Sequence of chain 1.B:
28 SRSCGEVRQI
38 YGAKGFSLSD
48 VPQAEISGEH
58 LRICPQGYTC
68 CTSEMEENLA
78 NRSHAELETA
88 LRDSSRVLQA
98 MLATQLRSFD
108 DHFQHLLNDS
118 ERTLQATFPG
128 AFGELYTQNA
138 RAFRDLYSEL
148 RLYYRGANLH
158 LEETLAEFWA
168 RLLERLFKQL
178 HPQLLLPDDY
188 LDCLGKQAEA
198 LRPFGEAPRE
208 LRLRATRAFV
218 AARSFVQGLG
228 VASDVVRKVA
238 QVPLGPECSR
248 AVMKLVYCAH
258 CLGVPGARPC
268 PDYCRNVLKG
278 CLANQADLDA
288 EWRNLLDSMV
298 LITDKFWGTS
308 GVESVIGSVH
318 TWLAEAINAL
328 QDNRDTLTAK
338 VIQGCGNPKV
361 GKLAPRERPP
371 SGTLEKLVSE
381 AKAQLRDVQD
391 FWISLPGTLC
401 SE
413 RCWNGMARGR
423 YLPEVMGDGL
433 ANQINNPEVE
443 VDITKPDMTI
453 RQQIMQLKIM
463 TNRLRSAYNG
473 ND

This small molecule binds to this protein.
Small molecule (SMILES): CC(=O)N[C@@H]1[C@@H](O)[C@H](O)[C@@H](CO)O[C@H]1O

Binding-site contacts:
Ligand atom C3 contacts residue ASN78 of chain 1.B at 3.9 Å.
Ligand atom O5 contacts residue ASN78 of chain 1.B at 2.3 Å (h-bond).
Ligand atom C8 contacts residue HIS81 of chain 1.B at 4.2 Å.
Ligand atom C8 contacts residue ASN78 of chain 1.B at 3.8 Å.
Ligand atom C6 contacts residue ASN78 of chain 1.B at 4.4 Å.
Ligand atom C4 contacts residue ASN78 of chain 1.B at 4.2 Å.
Ligand atom C7 contacts residue ASN78 of chain 1.B at 3.4 Å.
Ligand atom C2 contacts residue ASN78 of chain 1.B at 2.8 Å.
Ligand atom C5 contacts residue ASN78 of chain 1.B at 3.3 Å.
Ligand atom C1 contacts residue ASN78 of chain 1.B at 1.4 Å.
Ligand atom N2 contacts residue ASN78 of chain 1.B at 2.5 Å (h-bond).
Ligand atom O7 contacts residue ASN78 of chain 1.B at 4.4 Å.